Sequence of chain 1.C:
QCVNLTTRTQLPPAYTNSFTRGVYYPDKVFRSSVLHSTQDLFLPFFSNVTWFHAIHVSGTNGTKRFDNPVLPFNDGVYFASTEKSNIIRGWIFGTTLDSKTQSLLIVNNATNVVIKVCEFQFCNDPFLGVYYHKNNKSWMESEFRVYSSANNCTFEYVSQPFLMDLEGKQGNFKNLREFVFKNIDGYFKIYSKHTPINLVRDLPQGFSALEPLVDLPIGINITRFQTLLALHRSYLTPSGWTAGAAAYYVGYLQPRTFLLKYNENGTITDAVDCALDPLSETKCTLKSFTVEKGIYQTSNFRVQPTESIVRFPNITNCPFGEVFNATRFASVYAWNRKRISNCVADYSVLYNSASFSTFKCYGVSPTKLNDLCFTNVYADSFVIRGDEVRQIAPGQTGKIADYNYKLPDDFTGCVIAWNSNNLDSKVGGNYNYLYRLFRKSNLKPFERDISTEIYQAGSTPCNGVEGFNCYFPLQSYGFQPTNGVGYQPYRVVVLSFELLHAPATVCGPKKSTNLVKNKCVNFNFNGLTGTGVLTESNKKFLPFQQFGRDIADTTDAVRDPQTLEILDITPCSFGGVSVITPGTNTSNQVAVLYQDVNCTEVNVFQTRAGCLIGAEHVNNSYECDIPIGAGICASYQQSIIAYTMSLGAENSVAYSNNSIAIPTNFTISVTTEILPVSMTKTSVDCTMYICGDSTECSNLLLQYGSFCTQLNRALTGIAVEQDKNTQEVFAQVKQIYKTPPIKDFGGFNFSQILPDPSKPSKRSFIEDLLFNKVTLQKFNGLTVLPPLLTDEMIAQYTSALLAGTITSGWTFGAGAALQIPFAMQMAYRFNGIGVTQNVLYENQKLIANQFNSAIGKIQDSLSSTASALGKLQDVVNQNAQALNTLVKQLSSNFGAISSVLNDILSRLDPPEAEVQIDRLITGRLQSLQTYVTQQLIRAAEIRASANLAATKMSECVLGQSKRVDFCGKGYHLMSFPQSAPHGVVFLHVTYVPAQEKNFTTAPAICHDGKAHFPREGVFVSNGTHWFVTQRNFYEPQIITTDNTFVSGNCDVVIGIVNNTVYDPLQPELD

A protein and the small-molecule ligand that binds it are described below.
Small molecule (SMILES): CC(=O)N[C@H]1[C@H](O[C@H]2[C@H](O)[C@@H](NC(C)=O)CO[C@@H]2CO)O[C@H](CO)[C@@H](O)[C@@H]1O

Binding-site contacts:
Ligand atom C6 contacts residue PHE1090 of chain 1.C at 3.8 Å (hydrophobic).
Ligand atom C5 contacts residue ASN1085 of chain 1.C at 3.7 Å.
Ligand atom O5 contacts residue PHE1090 of chain 1.C at 3.7 Å.
Ligand atom O4 contacts residue HIS1088 of chain 1.C at 4.0 Å.
Ligand atom N2 contacts residue ASN1085 of chain 1.C at 2.9 Å (h-bond).
Ligand atom C8 contacts residue ASN1085 of chain 1.C at 4.4 Å.
Ligand atom C3 contacts residue HIS1088 of chain 1.C at 4.3 Å.
Ligand atom C4 contacts residue HIS1088 of chain 1.C at 4.1 Å.
Ligand atom C1 contacts residue THR1087 of chain 1.C at 4.3 Å.
Ligand atom O7 contacts residue ASN1085 of chain 1.C at 4.0 Å.
Ligand atom O7 contacts residue THR1087 of chain 1.C at 2.2 Å (h-bond).
Ligand atom O7 contacts residue HIS1088 of chain 1.C at 4.0 Å.
Ligand atom C8 contacts residue HIS1088 of chain 1.C at 4.5 Å.
Ligand atom C7 contacts residue HIS1088 of chain 1.C at 4.3 Å.
Ligand atom C2 contacts residue ASN1085 of chain 1.C at 2.5 Å.
Ligand atom N2 contacts residue THR1087 of chain 1.C at 4.4 Å.
Ligand atom C1 contacts residue ASN1085 of chain 1.C at 1.4 Å.
Ligand atom C3 contacts residue ASN1085 of chain 1.C at 3.8 Å.
Ligand atom O6 contacts residue HIS1088 of chain 1.C at 3.7 Å.
Ligand atom C4 contacts residue ASN1085 of chain 1.C at 4.2 Å.
Ligand atom O5 contacts residue ASN1085 of chain 1.C at 2.4 Å (h-bond).
Ligand atom C6 contacts residue HIS1088 of chain 1.C at 3.9 Å.
Ligand atom C1 contacts residue HIS1088 of chain 1.C at 4.1 Å.
Ligand atom C5 contacts residue PHE1090 of chain 1.C at 4.3 Å (hydrophobic).
Ligand atom C8 contacts residue THR1087 of chain 1.C at 4.0 Å.
Ligand atom O5 contacts residue HIS1088 of chain 1.C at 3.8 Å.
Ligand atom C7 contacts residue THR1087 of chain 1.C at 3.3 Å.
Ligand atom C7 contacts residue ASN1085 of chain 1.C at 3.7 Å.
Ligand atom C5 contacts residue HIS1088 of chain 1.C at 3.2 Å.